Binding-site contacts:
Ligand atom C6 contacts residue TYR168 of chain 1.B at 3.6 Å (hydrophobic).
Ligand atom O3' contacts residue GLY118 of chain 1.B at 3.6 Å.
Ligand atom C4 contacts residue ARG171 of chain 1.B at 3.6 Å.
Ligand atom O4 contacts residue SER186 of chain 1.B at 3.1 Å.
Ligand atom C2 contacts residue LYS190 of chain 1.B at 3.4 Å.
Ligand atom C5' contacts residue THR87 of chain 1.B at 3.8 Å.
Ligand atom N3 contacts residue LYS190 of chain 1.B at 3.8 Å.
Ligand atom C5 contacts residue PHE210 of chain 1.B at 4.4 Å (hydrophobic).
Ligand atom O2 contacts residue SER186 of chain 1.B at 4.3 Å.
Ligand atom O2 contacts residue LYS190 of chain 1.B at 2.6 Å (salt-bridge).
Ligand atom O2 contacts residue ILE187 of chain 1.B at 3.6 Å.
Ligand atom O2' contacts residue LEU117 of chain 1.B at 3.4 Å (h-bond).
Ligand atom C4 contacts residue ILE187 of chain 1.B at 4.4 Å (hydrophobic).
Ligand atom C4 contacts residue SER186 of chain 1.B at 3.4 Å.
Ligand atom N3 contacts residue ILE187 of chain 1.B at 3.5 Å.
Ligand atom C2 contacts residue SER186 of chain 1.B at 4.0 Å.
Ligand atom O5' contacts residue SER86 of chain 1.B at 4.4 Å.
Ligand atom C2' contacts residue TYR168 of chain 1.B at 4.1 Å (hydrophobic).
Ligand atom C2' contacts residue GLY118 of chain 1.B at 4.3 Å.
Ligand atom N1 contacts residue LYS190 of chain 1.B at 4.4 Å.
Ligand atom O5' contacts residue THR87 of chain 1.B at 3.2 Å.
Ligand atom C2 contacts residue ILE187 of chain 1.B at 3.8 Å (hydrophobic).
Ligand atom N3 contacts residue SER186 of chain 1.B at 3.0 Å (h-bond).
Ligand atom C5 contacts residue ARG171 of chain 1.B at 4.3 Å.
Ligand atom C4 contacts residue ILE183 of chain 1.B at 4.4 Å (hydrophobic).
Ligand atom O4 contacts residue LEU182 of chain 1.B at 4.2 Å.
Ligand atom O2' contacts residue GLY118 of chain 1.B at 3.4 Å.
Ligand atom C5' contacts residue PHE210 of chain 1.B at 4.2 Å (hydrophobic).
Ligand atom C5 contacts residue TYR168 of chain 1.B at 3.3 Å (hydrophobic).
Ligand atom O4 contacts residue ARG171 of chain 1.B at 2.6 Å (salt-bridge).
Ligand atom O4 contacts residue ILE183 of chain 1.B at 3.5 Å.
Ligand atom C4 contacts residue TYR168 of chain 1.B at 4.1 Å (hydrophobic).
Ligand atom O4 contacts residue TYR168 of chain 1.B at 4.3 Å.

The small molecule below binds the protein below.
Small molecule (SMILES): O=c1ccn([C@@H]2O[C@H](CO)[C@@H](O)[C@H]2O)c(=O)[nH]1

Sequence of chain 1.B:
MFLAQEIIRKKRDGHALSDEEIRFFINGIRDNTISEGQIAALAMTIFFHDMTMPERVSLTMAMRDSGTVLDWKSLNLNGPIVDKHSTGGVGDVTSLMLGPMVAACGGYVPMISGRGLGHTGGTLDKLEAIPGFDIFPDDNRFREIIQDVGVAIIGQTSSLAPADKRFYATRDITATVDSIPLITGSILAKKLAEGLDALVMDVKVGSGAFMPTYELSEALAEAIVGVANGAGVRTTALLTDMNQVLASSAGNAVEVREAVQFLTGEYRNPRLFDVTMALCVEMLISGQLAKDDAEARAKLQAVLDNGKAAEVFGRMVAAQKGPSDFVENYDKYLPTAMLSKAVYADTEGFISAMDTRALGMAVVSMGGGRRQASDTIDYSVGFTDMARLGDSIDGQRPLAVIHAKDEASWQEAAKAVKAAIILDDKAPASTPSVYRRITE